Sequence of chain 1.K:
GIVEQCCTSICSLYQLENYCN

Sequence of chain 1.H:
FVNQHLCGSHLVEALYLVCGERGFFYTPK

Binding-site contacts:
Ligand atom O1 contacts residue LEU11 of chain 1.L at 4.4 Å.
Ligand atom O1 contacts residue CYS6 of chain 1.K at 2.6 Å (h-bond).
Ligand atom C5 contacts residue LEU11 of chain 1.L at 3.6 Å (hydrophobic).
Ligand atom C6 contacts residue CYS7 of chain 1.L at 4.0 Å (hydrophobic).
Ligand atom C6 contacts residue LEU11 of chain 1.L at 3.5 Å (hydrophobic).
Ligand atom C6 contacts residue VAL2 of chain 1.H at 4.5 Å (hydrophobic).
Ligand atom C5 contacts residue HIS10 of chain 1.L at 4.2 Å.
Ligand atom C3 contacts residue LEU11 of chain 1.L at 4.2 Å (hydrophobic).
Ligand atom C1 contacts residue ILE10 of chain 1.K at 4.5 Å (hydrophobic).
Ligand atom C2 contacts residue HIS5 of chain 1.H at 4.3 Å.
Ligand atom C4 contacts residue HIS10 of chain 1.L at 4.1 Å.
Ligand atom C1 contacts residue CYS11 of chain 1.K at 4.0 Å (hydrophobic).
Ligand atom C7 contacts residue LEU17 of chain 1.F at 3.6 Å (hydrophobic).
Ligand atom C2 contacts residue LEU11 of chain 1.L at 4.0 Å (hydrophobic).
Ligand atom C7 contacts residue ALA14 of chain 1.L at 3.7 Å (hydrophobic).
Ligand atom C6 contacts residue CYS6 of chain 1.K at 3.1 Å (hydrophobic).
Ligand atom C7 contacts residue LEU16 of chain 1.K at 4.0 Å (hydrophobic).
Ligand atom O1 contacts residue VAL2 of chain 1.H at 4.0 Å.
Ligand atom C4 contacts residue LEU11 of chain 1.L at 3.9 Å (hydrophobic).
Ligand atom O1 contacts residue SER9 of chain 1.K at 3.7 Å.
Ligand atom C1 contacts residue LEU11 of chain 1.L at 3.7 Å (hydrophobic).
Ligand atom C5 contacts residue LEU6 of chain 1.H at 4.3 Å (hydrophobic).
Ligand atom C5 contacts residue CYS7 of chain 1.L at 4.2 Å (hydrophobic).
Ligand atom C2 contacts residue CYS11 of chain 1.K at 4.1 Å (hydrophobic).
Ligand atom C2 contacts residue ILE10 of chain 1.K at 4.2 Å (hydrophobic).
Ligand atom C5 contacts residue CYS6 of chain 1.K at 4.5 Å (hydrophobic).
Ligand atom C5 contacts residue HIS5 of chain 1.H at 4.2 Å.
Ligand atom O1 contacts residue ILE10 of chain 1.K at 3.5 Å.
Ligand atom C4 contacts residue HIS5 of chain 1.H at 3.8 Å.
Ligand atom C3 contacts residue HIS5 of chain 1.H at 3.6 Å.
Ligand atom O1 contacts residue CYS11 of chain 1.K at 2.9 Å (h-bond).
Ligand atom C3 contacts residue ALA14 of chain 1.L at 4.4 Å (hydrophobic).
Ligand atom C7 contacts residue HIS5 of chain 1.H at 3.5 Å.
Ligand atom C1 contacts residue CYS6 of chain 1.K at 3.2 Å (hydrophobic).

Sequence of chain 1.F:
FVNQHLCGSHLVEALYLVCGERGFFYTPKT

Sequence of chain 1.L:
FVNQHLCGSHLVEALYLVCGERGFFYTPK

The protein below binds the small molecule below.
Small molecule (SMILES): Cc1cccc(O)c1